Sequence of chain 1.G:
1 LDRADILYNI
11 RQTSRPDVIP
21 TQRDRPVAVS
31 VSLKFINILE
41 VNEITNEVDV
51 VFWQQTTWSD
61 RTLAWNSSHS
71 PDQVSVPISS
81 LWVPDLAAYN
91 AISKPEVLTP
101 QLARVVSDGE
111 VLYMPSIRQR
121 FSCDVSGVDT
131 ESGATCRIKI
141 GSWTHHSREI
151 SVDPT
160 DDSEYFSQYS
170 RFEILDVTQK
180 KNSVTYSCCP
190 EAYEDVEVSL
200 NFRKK

Binding-site contacts:
Ligand atom O6 contacts residue HIS69 of chain 1.G at 3.9 Å.
Ligand atom C6 contacts residue HIS69 of chain 1.G at 4.4 Å.
Ligand atom O7 contacts residue ASN66 of chain 1.G at 3.5 Å (h-bond).
Ligand atom O5 contacts residue ASN66 of chain 1.G at 2.7 Å (h-bond).
Ligand atom C7 contacts residue ASN66 of chain 1.G at 3.0 Å.
Ligand atom N2 contacts residue ASN66 of chain 1.G at 2.3 Å (h-bond).
Ligand atom C5 contacts residue ASN66 of chain 1.G at 3.8 Å.
Ligand atom O6 contacts residue SER68 of chain 1.G at 3.9 Å.
Ligand atom O5 contacts residue SER68 of chain 1.G at 3.4 Å (h-bond).
Ligand atom C2 contacts residue ASN66 of chain 1.G at 2.1 Å.
Ligand atom C2 contacts residue SER68 of chain 1.G at 4.5 Å.
Ligand atom C5 contacts residue SER68 of chain 1.G at 3.4 Å.
Ligand atom C8 contacts residue ASN66 of chain 1.G at 4.1 Å.
Ligand atom C1 contacts residue ASN66 of chain 1.G at 1.4 Å.
Ligand atom C6 contacts residue SER68 of chain 1.G at 4.2 Å.
Ligand atom C1 contacts residue SER68 of chain 1.G at 3.2 Å.
Ligand atom C3 contacts residue ASN66 of chain 1.G at 3.5 Å.
Ligand atom C4 contacts residue ASN66 of chain 1.G at 4.2 Å.
Ligand atom O3 contacts residue ASN66 of chain 1.G at 4.5 Å.

The small molecule below binds the protein below.
Small molecule (SMILES): CC(=O)N[C@@H]1[C@@H](O)[C@H](O)[C@@H](CO)O[C@H]1O